A small-molecule ligand and the protein it binds are described below.
Small molecule (SMILES): CC(=O)N[C@@H]1[C@@H](O)[C@H](O)[C@@H](CO)O[C@H]1O

Sequence of chain 1.A:
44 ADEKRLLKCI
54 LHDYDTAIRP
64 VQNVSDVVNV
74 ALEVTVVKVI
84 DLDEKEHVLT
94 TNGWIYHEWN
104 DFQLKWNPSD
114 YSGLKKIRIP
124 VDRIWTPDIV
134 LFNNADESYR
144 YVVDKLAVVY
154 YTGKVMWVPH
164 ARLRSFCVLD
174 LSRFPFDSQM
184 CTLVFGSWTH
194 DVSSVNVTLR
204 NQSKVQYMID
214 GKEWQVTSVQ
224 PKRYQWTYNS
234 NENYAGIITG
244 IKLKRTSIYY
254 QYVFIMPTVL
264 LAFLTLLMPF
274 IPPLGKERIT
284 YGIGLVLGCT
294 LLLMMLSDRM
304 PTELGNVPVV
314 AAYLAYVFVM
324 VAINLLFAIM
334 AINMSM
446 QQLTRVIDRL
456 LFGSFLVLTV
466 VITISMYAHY

Binding-site contacts:
Ligand atom O7 contacts residue VAL195 of chain 1.A at 3.4 Å.
Ligand atom C5 contacts residue ARG226 of chain 1.A at 3.4 Å.
Ligand atom C5 contacts residue ASN199 of chain 1.A at 3.7 Å.
Ligand atom O5 contacts residue ASN199 of chain 1.A at 2.4 Å (h-bond).
Ligand atom C3 contacts residue ASN199 of chain 1.A at 3.8 Å.
Ligand atom C4 contacts residue ARG226 of chain 1.A at 4.1 Å.
Ligand atom N2 contacts residue ARG226 of chain 1.A at 4.4 Å.
Ligand atom C3 contacts residue ARG226 of chain 1.A at 3.8 Å.
Ligand atom C7 contacts residue ASN199 of chain 1.A at 3.6 Å.
Ligand atom C8 contacts residue ASN199 of chain 1.A at 3.9 Å.
Ligand atom N2 contacts residue ASN199 of chain 1.A at 2.9 Å (h-bond).
Ligand atom C1 contacts residue ARG226 of chain 1.A at 3.5 Å.
Ligand atom N2 contacts residue VAL195 of chain 1.A at 4.3 Å.
Ligand atom C2 contacts residue ARG226 of chain 1.A at 4.1 Å.
Ligand atom C1 contacts residue ASN72 of chain 1.A at 4.5 Å.
Ligand atom C7 contacts residue VAL195 of chain 1.A at 4.2 Å (hydrophobic).
Ligand atom C1 contacts residue ASN199 of chain 1.A at 1.4 Å.
Ligand atom C6 contacts residue THR201 of chain 1.A at 4.1 Å.
Ligand atom C2 contacts residue ASN199 of chain 1.A at 2.5 Å.
Ligand atom O5 contacts residue ARG226 of chain 1.A at 3.8 Å.
Ligand atom O7 contacts residue ASN199 of chain 1.A at 4.5 Å.
Ligand atom O4 contacts residue ARG226 of chain 1.A at 4.4 Å.
Ligand atom C4 contacts residue ASN199 of chain 1.A at 4.2 Å.
Ligand atom O5 contacts residue THR201 of chain 1.A at 4.0 Å.